Sequence of chain 31.A:
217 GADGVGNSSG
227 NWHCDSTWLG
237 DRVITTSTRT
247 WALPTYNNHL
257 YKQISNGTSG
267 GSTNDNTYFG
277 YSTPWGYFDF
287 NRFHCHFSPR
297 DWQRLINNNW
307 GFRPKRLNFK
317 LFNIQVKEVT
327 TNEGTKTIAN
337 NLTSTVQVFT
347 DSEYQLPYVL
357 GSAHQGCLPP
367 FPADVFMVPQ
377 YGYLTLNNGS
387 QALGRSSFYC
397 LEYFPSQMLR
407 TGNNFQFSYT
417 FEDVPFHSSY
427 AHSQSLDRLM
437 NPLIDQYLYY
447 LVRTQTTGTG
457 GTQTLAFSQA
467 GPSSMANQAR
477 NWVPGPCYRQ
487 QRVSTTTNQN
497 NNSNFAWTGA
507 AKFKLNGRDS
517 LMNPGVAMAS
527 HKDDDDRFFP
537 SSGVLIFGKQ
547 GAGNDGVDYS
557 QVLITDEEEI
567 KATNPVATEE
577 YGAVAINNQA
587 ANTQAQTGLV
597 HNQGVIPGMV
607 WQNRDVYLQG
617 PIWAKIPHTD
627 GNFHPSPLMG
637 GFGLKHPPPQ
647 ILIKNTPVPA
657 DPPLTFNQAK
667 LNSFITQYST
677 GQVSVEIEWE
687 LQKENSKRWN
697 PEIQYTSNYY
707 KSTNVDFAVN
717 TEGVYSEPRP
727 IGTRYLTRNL

Binding-site contacts:
Ligand atom C5 contacts residue PRO421 of chain 31.A at 4.1 Å (hydrophobic).
Ligand atom C3' contacts residue HIS630 of chain 31.A at 4.4 Å.
Ligand atom N1 contacts residue PRO631 of chain 31.A at 3.5 Å (h-bond).
Ligand atom N6 contacts residue VAL420 of chain 31.A at 4.0 Å.
Ligand atom N1 contacts residue GLY639 of chain 31.A at 3.1 Å (h-bond).
Ligand atom N7 contacts residue SER632 of chain 31.A at 4.1 Å.
Ligand atom N6 contacts residue GLY639 of chain 31.A at 3.6 Å (h-bond).
Ligand atom C2 contacts residue GLY639 of chain 31.A at 3.1 Å.
Ligand atom C6 contacts residue PRO421 of chain 31.A at 4.1 Å (hydrophobic).
Ligand atom N6 contacts residue GLY637 of chain 31.A at 3.7 Å.
Ligand atom N6 contacts residue PHE638 of chain 31.A at 3.9 Å.
Ligand atom C8 contacts residue HIS630 of chain 31.A at 3.3 Å.
Ligand atom C1' contacts residue PRO631 of chain 31.A at 4.3 Å (hydrophobic).
Ligand atom N1 contacts residue PRO421 of chain 31.A at 4.3 Å.
Ligand atom C6 contacts residue PRO631 of chain 31.A at 3.9 Å (hydrophobic).
Ligand atom C2 contacts residue VAL420 of chain 31.A at 4.3 Å (hydrophobic).
Ligand atom C4 contacts residue PRO631 of chain 31.A at 4.0 Å (hydrophobic).
Ligand atom N1 contacts residue VAL420 of chain 31.A at 3.7 Å.
Ligand atom C2 contacts residue PRO631 of chain 31.A at 3.3 Å (hydrophobic).
Ligand atom C8 contacts residue PRO421 of chain 31.A at 4.3 Å (hydrophobic).
Ligand atom C6 contacts residue GLY639 of chain 31.A at 3.8 Å.
Ligand atom C6 contacts residue VAL420 of chain 31.A at 4.0 Å (hydrophobic).
Ligand atom N7 contacts residue HIS630 of chain 31.A at 4.1 Å.
Ligand atom N9 contacts residue PRO421 of chain 31.A at 4.4 Å.
Ligand atom C2 contacts residue PRO421 of chain 31.A at 4.5 Å (hydrophobic).
Ligand atom C1' contacts residue HIS630 of chain 31.A at 4.0 Å.
Ligand atom C4 contacts residue PRO421 of chain 31.A at 4.3 Å (hydrophobic).
Ligand atom C6 contacts residue SER632 of chain 31.A at 3.9 Å.
Ligand atom N7 contacts residue PRO421 of chain 31.A at 4.2 Å.
Ligand atom N7 contacts residue ASN609 of chain 31.A at 3.8 Å.
Ligand atom N6 contacts residue SER632 of chain 31.A at 3.3 Å (h-bond).
Ligand atom C5 contacts residue PRO631 of chain 31.A at 4.2 Å (hydrophobic).
Ligand atom C2' contacts residue HIS630 of chain 31.A at 3.2 Å.
Ligand atom O2P contacts residue ASP626 of chain 40.A at 4.2 Å.
Ligand atom N9 contacts residue HIS630 of chain 31.A at 4.2 Å.
Ligand atom N3 contacts residue GLY639 of chain 31.A at 4.3 Å.
Ligand atom C5 contacts residue SER632 of chain 31.A at 4.1 Å.
Ligand atom N1 contacts residue PHE638 of chain 31.A at 4.3 Å.
Ligand atom O1P contacts residue LYS641 of chain 40.A at 4.0 Å.
Ligand atom N3 contacts residue PRO631 of chain 31.A at 3.6 Å.

A protein and the small-molecule ligand that binds it are described below.
Small molecule (SMILES): Nc1ncnc2c1ncn2[C@H]1C[C@H](O)[C@@H](COP(=O)(O)O)O1

Sequence of chain 40.A:
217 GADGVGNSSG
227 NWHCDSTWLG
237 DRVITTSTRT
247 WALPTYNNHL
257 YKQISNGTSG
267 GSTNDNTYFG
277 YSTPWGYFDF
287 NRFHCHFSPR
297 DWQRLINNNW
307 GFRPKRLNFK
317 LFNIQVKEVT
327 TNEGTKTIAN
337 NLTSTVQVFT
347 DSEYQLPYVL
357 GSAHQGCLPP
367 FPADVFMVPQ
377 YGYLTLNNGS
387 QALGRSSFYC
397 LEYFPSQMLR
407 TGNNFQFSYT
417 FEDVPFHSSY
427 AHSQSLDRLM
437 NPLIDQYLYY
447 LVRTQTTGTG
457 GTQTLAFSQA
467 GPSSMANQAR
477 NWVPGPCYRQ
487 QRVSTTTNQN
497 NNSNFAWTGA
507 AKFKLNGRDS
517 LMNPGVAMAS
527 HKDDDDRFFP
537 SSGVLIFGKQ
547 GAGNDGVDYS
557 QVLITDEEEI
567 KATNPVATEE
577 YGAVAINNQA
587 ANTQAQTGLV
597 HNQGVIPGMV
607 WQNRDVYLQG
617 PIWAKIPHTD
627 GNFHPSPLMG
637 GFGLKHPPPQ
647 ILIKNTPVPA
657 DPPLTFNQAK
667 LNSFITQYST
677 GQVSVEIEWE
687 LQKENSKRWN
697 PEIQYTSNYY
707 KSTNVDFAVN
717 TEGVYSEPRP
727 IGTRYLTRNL